A protein and the small-molecule ligand that binds it are described below.
Small molecule (SMILES): Nc1ccn([C@H]2C[C@H](O)[C@@H](COP(=O)(O)O)O2)c(=O)n1

Binding-site contacts:
Ligand atom OP2 contacts residue ASP242 of chain 30.A at 3.9 Å.
Ligand atom C2' contacts residue LYS25 of chain 30.C at 3.8 Å.
Ligand atom C5' contacts residue ASP242 of chain 30.A at 4.4 Å.

Sequence of chain 30.A:
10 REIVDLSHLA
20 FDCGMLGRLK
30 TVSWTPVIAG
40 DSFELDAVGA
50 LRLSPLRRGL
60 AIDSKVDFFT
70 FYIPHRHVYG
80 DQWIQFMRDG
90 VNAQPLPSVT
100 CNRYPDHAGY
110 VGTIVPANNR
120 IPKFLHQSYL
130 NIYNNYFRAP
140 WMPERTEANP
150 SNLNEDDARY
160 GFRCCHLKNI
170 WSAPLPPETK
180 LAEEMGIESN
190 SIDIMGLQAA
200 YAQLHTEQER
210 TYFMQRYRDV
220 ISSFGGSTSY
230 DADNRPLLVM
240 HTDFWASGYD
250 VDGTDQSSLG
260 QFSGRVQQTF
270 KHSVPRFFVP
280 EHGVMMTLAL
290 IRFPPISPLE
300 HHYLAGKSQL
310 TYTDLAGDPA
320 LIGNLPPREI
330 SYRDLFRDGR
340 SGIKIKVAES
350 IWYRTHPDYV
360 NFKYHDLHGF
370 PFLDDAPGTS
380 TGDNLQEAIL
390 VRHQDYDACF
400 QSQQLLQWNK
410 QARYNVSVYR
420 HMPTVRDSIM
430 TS

Sequence of chain 30.C:
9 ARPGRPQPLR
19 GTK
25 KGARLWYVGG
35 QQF